The protein below binds the small molecule below.
Small molecule (SMILES): OC[C@H]1O[C@H](O)[C@H](O)[C@@H](O)[C@@H]1O

Binding-site contacts:
Ligand atom O5 contacts residue LYS156 of chain 1.A at 3.8 Å.
Ligand atom C1 contacts residue SER157 of chain 1.A at 4.4 Å.
Ligand atom C5 contacts residue SER157 of chain 1.A at 4.1 Å.
Ligand atom O5 contacts residue ASN158 of chain 1.A at 3.4 Å (h-bond).
Ligand atom O6 contacts residue LYS156 of chain 1.A at 3.9 Å.
Ligand atom C6 contacts residue LYS156 of chain 1.A at 3.6 Å.
Ligand atom O6 contacts residue SER157 of chain 1.A at 2.7 Å (h-bond).
Ligand atom O5 contacts residue SER157 of chain 1.A at 3.4 Å (h-bond).
Ligand atom C5 contacts residue LYS156 of chain 1.A at 4.0 Å.
Ligand atom C2 contacts residue ASN158 of chain 1.A at 4.4 Å.
Ligand atom C6 contacts residue SER157 of chain 1.A at 3.4 Å.
Ligand atom O6 contacts residue ASN158 of chain 1.A at 4.2 Å.
Ligand atom O6 contacts residue VAL159 of chain 1.A at 4.3 Å.
Ligand atom C1 contacts residue ASN158 of chain 1.A at 3.9 Å.

Sequence of chain 1.A:
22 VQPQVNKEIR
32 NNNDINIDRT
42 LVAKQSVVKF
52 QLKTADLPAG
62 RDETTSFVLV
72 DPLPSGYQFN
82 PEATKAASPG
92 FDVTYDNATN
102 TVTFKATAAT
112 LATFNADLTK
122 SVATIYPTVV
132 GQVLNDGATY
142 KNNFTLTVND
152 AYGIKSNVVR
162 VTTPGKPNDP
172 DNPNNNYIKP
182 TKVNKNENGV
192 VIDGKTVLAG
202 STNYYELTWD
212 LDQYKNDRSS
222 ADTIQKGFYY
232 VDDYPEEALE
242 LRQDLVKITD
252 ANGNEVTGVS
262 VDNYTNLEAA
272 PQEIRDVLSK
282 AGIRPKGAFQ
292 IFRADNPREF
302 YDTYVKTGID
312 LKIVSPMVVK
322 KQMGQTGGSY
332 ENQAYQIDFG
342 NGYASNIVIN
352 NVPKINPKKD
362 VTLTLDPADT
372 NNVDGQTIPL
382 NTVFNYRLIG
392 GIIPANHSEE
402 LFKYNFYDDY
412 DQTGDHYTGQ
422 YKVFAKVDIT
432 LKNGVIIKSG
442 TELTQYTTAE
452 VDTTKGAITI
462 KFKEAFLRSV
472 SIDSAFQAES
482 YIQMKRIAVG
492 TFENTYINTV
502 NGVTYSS